A small-molecule ligand and the protein it binds are described below.
Small molecule (SMILES): CC(=O)N[C@@H]1[C@@H](O)[C@H](O)[C@@H](CO)O[C@H]1O

Sequence of chain 1.M:
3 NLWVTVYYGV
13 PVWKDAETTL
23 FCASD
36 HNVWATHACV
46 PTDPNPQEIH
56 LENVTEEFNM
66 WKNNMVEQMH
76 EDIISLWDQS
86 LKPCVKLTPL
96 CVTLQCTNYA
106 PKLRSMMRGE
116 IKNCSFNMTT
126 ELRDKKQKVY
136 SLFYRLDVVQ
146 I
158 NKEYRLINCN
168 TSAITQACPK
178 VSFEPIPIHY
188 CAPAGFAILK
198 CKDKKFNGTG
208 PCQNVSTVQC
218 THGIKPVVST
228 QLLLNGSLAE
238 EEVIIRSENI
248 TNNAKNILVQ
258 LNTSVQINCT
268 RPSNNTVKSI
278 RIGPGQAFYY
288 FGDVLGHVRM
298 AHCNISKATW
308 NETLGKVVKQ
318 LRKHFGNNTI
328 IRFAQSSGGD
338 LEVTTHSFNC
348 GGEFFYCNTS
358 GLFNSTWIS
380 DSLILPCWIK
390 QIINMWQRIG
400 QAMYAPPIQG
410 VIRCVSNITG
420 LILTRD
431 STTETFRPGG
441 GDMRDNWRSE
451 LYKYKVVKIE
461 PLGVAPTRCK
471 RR

Binding-site contacts:
Ligand atom O5 contacts residue LYS199 of chain 1.M at 4.0 Å.
Ligand atom O5 contacts residue ASN211 of chain 1.M at 2.4 Å (h-bond).
Ligand atom C6 contacts residue LYS199 of chain 1.M at 4.3 Å.
Ligand atom C2 contacts residue ASN211 of chain 1.M at 2.5 Å.
Ligand atom C4 contacts residue ASN211 of chain 1.M at 4.2 Å.
Ligand atom O7 contacts residue ASN211 of chain 1.M at 3.5 Å (h-bond).
Ligand atom C8 contacts residue ASN211 of chain 1.M at 3.8 Å.
Ligand atom C5 contacts residue LYS199 of chain 1.M at 4.5 Å.
Ligand atom C1 contacts residue ASN211 of chain 1.M at 1.4 Å.
Ligand atom N2 contacts residue ASN211 of chain 1.M at 2.9 Å (h-bond).
Ligand atom C1 contacts residue HIS55 of chain 1.M at 4.3 Å.
Ligand atom C5 contacts residue ASN211 of chain 1.M at 3.7 Å.
Ligand atom C7 contacts residue ASN211 of chain 1.M at 3.4 Å.
Ligand atom C3 contacts residue ASN211 of chain 1.M at 3.8 Å.